Sequence of chain 1.B:
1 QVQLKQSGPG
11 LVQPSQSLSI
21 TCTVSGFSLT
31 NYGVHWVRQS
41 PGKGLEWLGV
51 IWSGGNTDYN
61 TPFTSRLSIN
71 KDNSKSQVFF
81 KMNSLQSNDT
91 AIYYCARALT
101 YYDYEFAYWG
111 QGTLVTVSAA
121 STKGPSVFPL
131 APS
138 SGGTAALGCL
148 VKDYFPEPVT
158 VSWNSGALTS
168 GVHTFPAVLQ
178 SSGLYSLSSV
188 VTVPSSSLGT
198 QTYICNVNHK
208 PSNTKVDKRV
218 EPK

Sequence of chain 1.A:
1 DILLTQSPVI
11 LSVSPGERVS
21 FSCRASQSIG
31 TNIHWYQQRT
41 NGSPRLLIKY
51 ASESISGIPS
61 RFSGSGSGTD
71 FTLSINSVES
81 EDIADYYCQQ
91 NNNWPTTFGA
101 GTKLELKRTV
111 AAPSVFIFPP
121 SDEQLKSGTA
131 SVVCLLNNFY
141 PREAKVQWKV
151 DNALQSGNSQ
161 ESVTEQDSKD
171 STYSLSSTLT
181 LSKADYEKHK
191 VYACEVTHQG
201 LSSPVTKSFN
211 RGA

The protein below binds the small molecule below.
Small molecule (SMILES): CC(C)C[C@@H]1NC(=O)[C@H](CCCN=C(N)N)NC(=O)[C@H](CCCN=C(N)N)NC(=O)[C@H]([C@@H](C)O)NC(=O)[C@H](CO)NC(=O)[C@H](Cc2ccc(O)cc2)NC(=O)[C@H](CC(=O)O)NC(=O)[C@H](Cc2ccccc2)NC(=O)[C@H](CCC(N)=O)NC(=O)[C@@H](N)CSSC[C@@H](C(=O)O)NC(=O)[C@H](CCCCN)NC1=O

Binding-site contacts:
Ligand atom C contacts residue ASP85 of chain 1.A at 3.4 Å.
Ligand atom NH1 contacts residue THR40 of chain 1.A at 3.1 Å (h-bond).
Ligand atom CG contacts residue ILE92 of chain 1.B at 3.5 Å (hydrophobic).
Ligand atom NE contacts residue ASP85 of chain 1.A at 2.7 Å (salt-bridge).
Ligand atom NH1 contacts residue SER43 of chain 1.A at 3.4 Å (h-bond).
Ligand atom CZ contacts residue GLN111 of chain 1.B at 3.1 Å.
Ligand atom CB contacts residue SER40 of chain 1.B at 3.7 Å.
Ligand atom CE2 contacts residue GLN39 of chain 1.B at 3.4 Å.
Ligand atom CD1 contacts residue LEU114 of chain 1.B at 3.5 Å (hydrophobic).
Ligand atom NE contacts residue ILE92 of chain 1.B at 3.4 Å.
Ligand atom OG contacts residue GLU154 of chain 1.B at 2.9 Å (salt-bridge).
Ligand atom CD contacts residue GLY42 of chain 1.A at 3.1 Å.
Ligand atom CD2 contacts residue TYR87 of chain 1.A at 3.4 Å (hydrophobic).
Ligand atom N contacts residue ASP85 of chain 1.A at 2.7 Å (salt-bridge).
Ligand atom CE1 contacts residue GLN39 of chain 1.B at 3.2 Å.
Ligand atom O contacts residue ILE92 of chain 1.B at 3.5 Å.
Ligand atom CA contacts residue ASP85 of chain 1.A at 3.2 Å.
Ligand atom NH2 contacts residue GLN111 of chain 1.B at 2.8 Å (h-bond).
Ligand atom O contacts residue GLN38 of chain 1.A at 3.3 Å.
Ligand atom O contacts residue LYS103 of chain 1.A at 3.3 Å (salt-bridge).
Ligand atom CG contacts residue TYR87 of chain 1.A at 3.5 Å (hydrophobic).
Ligand atom CG contacts residue ASP85 of chain 1.A at 3.6 Å.
Ligand atom CG contacts residue PRO41 of chain 1.B at 3.2 Å (hydrophobic).
Ligand atom NH2 contacts residue ASP85 of chain 1.A at 3.0 Å (salt-bridge).
Ligand atom CE2 contacts residue THR90 of chain 1.B at 3.6 Å.
Ligand atom CA contacts residue ASN41 of chain 1.A at 3.6 Å.
Ligand atom CD contacts residue ASP85 of chain 1.A at 3.5 Å.
Ligand atom NH1 contacts residue GLN111 of chain 1.B at 2.7 Å (h-bond).
Ligand atom O contacts residue PRO41 of chain 1.B at 3.4 Å.
Ligand atom O contacts residue ASN41 of chain 1.A at 2.8 Å (h-bond).
Ligand atom CB contacts residue GLU154 of chain 1.B at 3.4 Å.
Ligand atom O contacts residue ASN41 of chain 1.A at 3.3 Å (h-bond).
Ligand atom CZ contacts residue GLN39 of chain 1.B at 3.4 Å.
Ligand atom CD1 contacts residue GLN39 of chain 1.B at 3.4 Å.
Ligand atom CG contacts residue THR40 of chain 1.A at 3.5 Å.
Ligand atom CD2 contacts residue GLN39 of chain 1.B at 3.7 Å.
Ligand atom SG contacts residue VAL9 of chain 1.A at 3.4 Å.
Ligand atom CD contacts residue THR40 of chain 1.A at 3.6 Å.
Ligand atom NH2 contacts residue ALA84 of chain 1.A at 3.3 Å.
Ligand atom NH1 contacts residue GLY42 of chain 1.A at 3.5 Å (h-bond).